This small molecule binds to this protein.
Small molecule (SMILES): CC(=O)C(=O)O

Sequence of chain 2.B:
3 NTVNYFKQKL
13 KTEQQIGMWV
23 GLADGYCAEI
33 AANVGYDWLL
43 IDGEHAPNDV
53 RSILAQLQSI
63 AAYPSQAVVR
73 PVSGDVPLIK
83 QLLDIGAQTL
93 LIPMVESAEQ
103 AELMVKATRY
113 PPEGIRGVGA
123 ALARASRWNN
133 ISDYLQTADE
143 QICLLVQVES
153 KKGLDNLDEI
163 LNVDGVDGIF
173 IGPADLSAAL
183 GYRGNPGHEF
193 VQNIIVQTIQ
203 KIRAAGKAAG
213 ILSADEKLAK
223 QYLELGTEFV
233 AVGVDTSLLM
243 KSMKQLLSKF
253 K

Binding-site contacts:
Ligand atom C contacts residue GLY174 of chain 2.A at 3.4 Å.
Ligand atom OXT contacts residue GLY174 of chain 2.A at 3.7 Å.
Ligand atom O contacts residue ALA176 of chain 2.A at 3.0 Å (h-bond).
Ligand atom C contacts residue CBG1 of chain 2.F at 3.6 Å.
Ligand atom O3 contacts residue GLY174 of chain 2.A at 4.0 Å.
Ligand atom O contacts residue ZN1 of chain 2.E at 4.2 Å.
Ligand atom OXT contacts residue VAL120 of chain 2.B at 3.9 Å.
Ligand atom CA contacts residue GLY174 of chain 2.A at 3.6 Å.
Ligand atom CB contacts residue CBG1 of chain 2.F at 3.4 Å.
Ligand atom O contacts residue ASP177 of chain 2.A at 4.2 Å.
Ligand atom OXT contacts residue ZN1 of chain 2.E at 2.3 Å.
Ligand atom C contacts residue PRO175 of chain 2.A at 3.8 Å (hydrophobic).
Ligand atom O3 contacts residue GLN149 of chain 2.A at 2.9 Å (h-bond).
Ligand atom O contacts residue CBG1 of chain 2.F at 3.9 Å.
Ligand atom CB contacts residue TRP21 of chain 2.A at 4.1 Å (hydrophobic).
Ligand atom OXT contacts residue CBG1 of chain 2.F at 4.1 Å.
Ligand atom OXT contacts residue ASP177 of chain 2.A at 3.0 Å (salt-bridge).
Ligand atom CA contacts residue ZN1 of chain 2.E at 3.0 Å.
Ligand atom O contacts residue GLY174 of chain 2.A at 3.4 Å.
Ligand atom OXT contacts residue PRO175 of chain 2.A at 4.2 Å.
Ligand atom O3 contacts residue GLU151 of chain 2.A at 3.3 Å (salt-bridge).
Ligand atom CB contacts residue ARG72 of chain 2.A at 4.0 Å.
Ligand atom C contacts residue GLU151 of chain 2.A at 3.9 Å.
Ligand atom CA contacts residue GLU151 of chain 2.A at 4.0 Å.
Ligand atom C contacts residue ZN1 of chain 2.E at 3.0 Å.
Ligand atom OXT contacts residue GLU151 of chain 2.A at 3.2 Å (salt-bridge).
Ligand atom CA contacts residue CBG1 of chain 2.F at 3.2 Å.
Ligand atom O contacts residue PRO175 of chain 2.A at 3.2 Å.
Ligand atom CB contacts residue LEU214 of chain 2.A at 3.9 Å (hydrophobic).
Ligand atom O3 contacts residue CBG1 of chain 2.F at 3.3 Å (h-bond).
Ligand atom CB contacts residue GLY174 of chain 2.A at 4.2 Å.
Ligand atom CB contacts residue PHE172 of chain 2.A at 3.7 Å (hydrophobic).
Ligand atom CA contacts residue GLN149 of chain 2.A at 3.8 Å.
Ligand atom CA contacts residue ARG72 of chain 2.A at 3.7 Å.
Ligand atom O3 contacts residue ARG72 of chain 2.A at 2.8 Å (salt-bridge).
Ligand atom OXT contacts residue ALA176 of chain 2.A at 3.6 Å.
Ligand atom O3 contacts residue ASP177 of chain 2.A at 4.2 Å.
Ligand atom C contacts residue ALA176 of chain 2.A at 3.8 Å (hydrophobic).
Ligand atom C contacts residue ASP177 of chain 2.A at 4.0 Å.
Ligand atom O3 contacts residue ZN1 of chain 2.E at 2.2 Å.

Sequence of chain 2.A:
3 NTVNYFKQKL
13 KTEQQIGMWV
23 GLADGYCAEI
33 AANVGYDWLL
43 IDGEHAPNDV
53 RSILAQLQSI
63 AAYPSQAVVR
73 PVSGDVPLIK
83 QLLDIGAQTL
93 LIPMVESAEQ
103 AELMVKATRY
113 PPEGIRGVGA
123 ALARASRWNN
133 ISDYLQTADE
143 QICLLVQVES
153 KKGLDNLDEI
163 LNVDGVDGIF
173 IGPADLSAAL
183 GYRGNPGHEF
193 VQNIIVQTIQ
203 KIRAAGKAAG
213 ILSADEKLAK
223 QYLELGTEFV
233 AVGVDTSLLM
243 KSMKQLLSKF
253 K